Binding-site contacts:
Ligand atom C1 contacts residue ASN64 of chain 1.B at 4.3 Å.
Ligand atom C6 contacts residue NAG1 of chain 1.H at 4.3 Å.
Ligand atom C1 contacts residue ASN64 of chain 1.A at 1.4 Å.
Ligand atom N2 contacts residue NAG1 of chain 1.H at 2.8 Å (h-bond).
Ligand atom C2 contacts residue NAG1 of chain 1.H at 3.5 Å.
Ligand atom C4 contacts residue NAG1 of chain 1.L at 4.3 Å.
Ligand atom C2 contacts residue NAG1 of chain 1.L at 4.5 Å.
Ligand atom C7 contacts residue NAG1 of chain 1.L at 4.0 Å.
Ligand atom C8 contacts residue NAG1 of chain 1.H at 3.9 Å.
Ligand atom N2 contacts residue ASN63 of chain 1.A at 4.0 Å.
Ligand atom C3 contacts residue NAG1 of chain 1.H at 3.3 Å.
Ligand atom C1 contacts residue ASN63 of chain 1.A at 4.4 Å.
Ligand atom C2 contacts residue ASN64 of chain 1.A at 2.5 Å.
Ligand atom O7 contacts residue ASN64 of chain 1.A at 4.2 Å.
Ligand atom C7 contacts residue ASN64 of chain 1.A at 3.8 Å.
Ligand atom C7 contacts residue ASN63 of chain 1.A at 4.4 Å.
Ligand atom N2 contacts residue ASN64 of chain 1.A at 2.9 Å (h-bond).
Ligand atom O3 contacts residue NAG1 of chain 1.L at 4.4 Å.
Ligand atom C1 contacts residue ASN64 of chain 1.C at 4.3 Å.
Ligand atom C5 contacts residue NAG1 of chain 1.H at 4.3 Å.
Ligand atom C3 contacts residue ASN64 of chain 1.A at 3.8 Å.
Ligand atom C5 contacts residue ASN64 of chain 1.A at 3.7 Å.
Ligand atom O6 contacts residue NAG1 of chain 1.L at 4.4 Å.
Ligand atom O5 contacts residue ILE67 of chain 1.A at 4.2 Å.
Ligand atom O5 contacts residue NAG1 of chain 1.L at 4.4 Å.
Ligand atom O7 contacts residue ASN63 of chain 1.C at 4.1 Å.
Ligand atom C7 contacts residue NAG1 of chain 1.H at 3.7 Å.
Ligand atom O4 contacts residue NAG1 of chain 1.H at 4.2 Å.
Ligand atom C8 contacts residue ASN63 of chain 1.A at 3.6 Å.
Ligand atom O5 contacts residue ASN64 of chain 1.A at 2.4 Å (h-bond).
Ligand atom C8 contacts residue ASN63 of chain 1.C at 3.4 Å.
Ligand atom C6 contacts residue ILE67 of chain 1.A at 4.5 Å (hydrophobic).
Ligand atom C7 contacts residue ASN63 of chain 1.C at 4.0 Å.
Ligand atom O3 contacts residue NAG1 of chain 1.H at 3.8 Å.
Ligand atom O7 contacts residue NAG1 of chain 1.L at 2.9 Å (h-bond).
Ligand atom C1 contacts residue NAG1 of chain 1.H at 3.9 Å.
Ligand atom C4 contacts residue ASN64 of chain 1.A at 4.2 Å.

Sequence of chain 1.C:
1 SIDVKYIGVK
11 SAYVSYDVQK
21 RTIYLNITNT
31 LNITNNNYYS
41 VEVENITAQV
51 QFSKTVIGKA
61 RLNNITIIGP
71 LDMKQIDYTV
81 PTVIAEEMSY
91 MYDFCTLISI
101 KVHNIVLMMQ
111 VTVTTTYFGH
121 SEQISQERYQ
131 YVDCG

Sequence of chain 1.A:
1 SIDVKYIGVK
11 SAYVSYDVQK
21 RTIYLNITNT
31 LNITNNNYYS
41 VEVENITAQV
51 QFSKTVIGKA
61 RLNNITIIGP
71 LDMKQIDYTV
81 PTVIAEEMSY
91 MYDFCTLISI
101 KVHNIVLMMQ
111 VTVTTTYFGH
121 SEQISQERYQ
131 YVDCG

A protein and the small-molecule ligand that binds it are described below.
Small molecule (SMILES): CC(=O)N[C@@H]1[C@@H](O)[C@H](O)[C@@H](CO)O[C@H]1O

Sequence of chain 1.B:
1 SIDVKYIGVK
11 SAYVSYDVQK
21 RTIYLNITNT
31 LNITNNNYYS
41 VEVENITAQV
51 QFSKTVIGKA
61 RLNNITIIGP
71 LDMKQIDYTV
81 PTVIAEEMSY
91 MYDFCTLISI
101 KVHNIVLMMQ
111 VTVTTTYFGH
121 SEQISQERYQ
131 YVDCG